This protein binds this small molecule.
Small molecule (SMILES): OC[C@H]1O[C@H](O)[C@@H](O)[C@@H](O)[C@@H]1O

Binding-site contacts:
Ligand atom O3 contacts residue MAN2 of chain 1.U at 2.9 Å (h-bond).
Ligand atom C3 contacts residue LYS64 of chain 1.D at 4.1 Å.
Ligand atom O5 contacts residue MAN1 of chain 1.U at 4.3 Å.
Ligand atom C2 contacts residue LYS64 of chain 1.D at 3.6 Å.
Ligand atom O2 contacts residue LYS64 of chain 1.D at 4.2 Å.
Ligand atom C1 contacts residue MAN1 of chain 1.U at 3.2 Å.
Ligand atom C2 contacts residue MAN1 of chain 1.U at 4.1 Å.
Ligand atom C2 contacts residue MAN2 of chain 1.U at 4.0 Å.
Ligand atom O4 contacts residue LYS64 of chain 1.D at 2.7 Å (salt-bridge).
Ligand atom C6 contacts residue LYS64 of chain 1.D at 4.4 Å.
Ligand atom O2 contacts residue MAN2 of chain 1.U at 3.2 Å (h-bond).
Ligand atom C3 contacts residue MAN2 of chain 1.U at 3.5 Å.
Ligand atom C5 contacts residue LYS64 of chain 1.D at 3.6 Å.
Ligand atom C4 contacts residue LYS64 of chain 1.D at 3.8 Å.
Ligand atom O2 contacts residue MAN1 of chain 1.U at 3.8 Å.

Sequence of chain 1.D:
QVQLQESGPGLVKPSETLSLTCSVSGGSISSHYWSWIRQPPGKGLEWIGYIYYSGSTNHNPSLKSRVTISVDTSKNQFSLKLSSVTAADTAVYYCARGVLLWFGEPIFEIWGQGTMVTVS